The small molecule below binds the protein below.
Small molecule (SMILES): CN1CCN(C2=Nc3ccc(Cl)cc3Oc3ccccc32)CC1

Binding-site contacts:
Ligand atom C15 contacts residue ASN147 of chain 1.E at 3.5 Å.
Ligand atom C22 contacts residue TYR95 of chain 1.E at 3.1 Å (hydrophobic).
Ligand atom C13 contacts residue GLU182 of chain 1.E at 3.6 Å.
Ligand atom C07 contacts residue ASP94 of chain 1.E at 3.9 Å.
Ligand atom C03 contacts residue PHE344 of chain 1.E at 3.5 Å (hydrophobic).
Ligand atom C14 contacts residue ASN147 of chain 1.E at 3.0 Å.
Ligand atom C06 contacts residue ASP94 of chain 1.E at 3.6 Å.
Ligand atom C13 contacts residue ASN147 of chain 1.E at 3.8 Å.
Ligand atom C15 contacts residue TYR95 of chain 1.E at 3.9 Å (hydrophobic).
Ligand atom C01 contacts residue ASP94 of chain 1.E at 3.1 Å.
Ligand atom C22 contacts residue TYR319 of chain 1.E at 3.5 Å (hydrophobic).
Ligand atom C21 contacts residue PHE169 of chain 1.E at 3.4 Å (hydrophobic).
Ligand atom C10 contacts residue GLU182 of chain 1.E at 3.9 Å.
Ligand atom C13 contacts residue THR178 of chain 1.E at 3.7 Å.
Ligand atom CL1 contacts residue VAL146 of chain 1.E at 3.3 Å.
Ligand atom C15 contacts residue THR99 of chain 1.E at 3.5 Å.
Ligand atom C23 contacts residue TYR95 of chain 1.E at 3.8 Å (hydrophobic).
Ligand atom C01 contacts residue TRP348 of chain 1.E at 3.4 Å (hydrophobic).
Ligand atom C11 contacts residue GLU182 of chain 1.E at 3.2 Å.
Ligand atom C13 contacts residue THR99 of chain 1.E at 4.0 Å.
Ligand atom C07 contacts residue TRP348 of chain 1.E at 3.8 Å (hydrophobic).
Ligand atom C12 contacts residue THR178 of chain 1.E at 3.9 Å.
Ligand atom C20 contacts residue TYR319 of chain 1.E at 3.9 Å (hydrophobic).
Ligand atom C07 contacts residue GLN347 of chain 1.E at 3.8 Å.
Ligand atom C04 contacts residue PHE344 of chain 1.E at 3.8 Å (hydrophobic).
Ligand atom CL1 contacts residue GLU182 of chain 1.E at 3.2 Å.
Ligand atom CL1 contacts residue ASN147 of chain 1.E at 3.8 Å.
Ligand atom C21 contacts residue TYR319 of chain 1.E at 3.4 Å (hydrophobic).
Ligand atom C14 contacts residue THR99 of chain 1.E at 3.0 Å.
Ligand atom C21 contacts residue TYR95 of chain 1.E at 3.5 Å (hydrophobic).
Ligand atom C06 contacts residue CYS98 of chain 1.E at 3.8 Å (hydrophobic).
Ligand atom C08 contacts residue GLN347 of chain 1.E at 3.9 Å.
Ligand atom C07 contacts residue CYS98 of chain 1.E at 3.7 Å (hydrophobic).
Ligand atom C12 contacts residue GLU182 of chain 1.E at 3.0 Å.
Ligand atom O17 contacts residue GLN347 of chain 1.E at 4.0 Å.
Ligand atom C01 contacts residue PHE344 of chain 1.E at 3.4 Å (hydrophobic).
Ligand atom N02 contacts residue TRP348 of chain 1.E at 3.9 Å.
Ligand atom O17 contacts residue GLU182 of chain 1.E at 3.2 Å (salt-bridge).
Ligand atom CL1 contacts residue THR178 of chain 1.E at 3.2 Å.
Ligand atom N09 contacts residue GLN347 of chain 1.E at 3.8 Å.

Sequence of chain 1.E:
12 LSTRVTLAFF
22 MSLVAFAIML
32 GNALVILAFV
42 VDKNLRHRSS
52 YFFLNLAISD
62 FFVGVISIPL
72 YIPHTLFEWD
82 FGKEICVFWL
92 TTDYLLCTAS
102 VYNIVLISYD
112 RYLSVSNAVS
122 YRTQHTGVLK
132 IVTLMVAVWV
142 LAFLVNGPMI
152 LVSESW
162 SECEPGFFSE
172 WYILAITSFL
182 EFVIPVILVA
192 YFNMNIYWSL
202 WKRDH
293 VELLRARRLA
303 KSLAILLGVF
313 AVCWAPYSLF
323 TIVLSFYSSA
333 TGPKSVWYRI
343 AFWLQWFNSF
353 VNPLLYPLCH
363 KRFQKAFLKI